A small-molecule ligand and the protein it binds are described below.
Small molecule (SMILES): COc1ccccc1COc1cc(C2=NN(C3CCCCCC3)C(=O)C2(C)C)ccc1OC

Sequence of chain 1.B:
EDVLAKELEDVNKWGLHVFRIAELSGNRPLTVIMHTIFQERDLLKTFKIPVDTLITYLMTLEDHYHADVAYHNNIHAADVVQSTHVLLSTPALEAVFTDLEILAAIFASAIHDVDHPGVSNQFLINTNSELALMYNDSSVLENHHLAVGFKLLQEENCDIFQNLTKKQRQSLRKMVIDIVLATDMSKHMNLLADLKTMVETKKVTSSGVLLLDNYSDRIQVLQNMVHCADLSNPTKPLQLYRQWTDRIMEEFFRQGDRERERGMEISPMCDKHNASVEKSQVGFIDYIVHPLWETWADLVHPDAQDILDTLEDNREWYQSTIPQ

Binding-site contacts:
Ligand atom C11 contacts residue PHE298 of chain 1.B at 3.8 Å (hydrophobic).
Ligand atom C6 contacts residue PHE266 of chain 1.B at 3.7 Å (hydrophobic).
Ligand atom C5 contacts residue MET283 of chain 1.B at 3.5 Å (hydrophobic).
Ligand atom C26 contacts residue LEU245 of chain 1.B at 3.4 Å (hydrophobic).
Ligand atom C6 contacts residue MET263 of chain 1.B at 4.0 Å (hydrophobic).
Ligand atom C5 contacts residue PHE266 of chain 1.B at 3.4 Å (hydrophobic).
Ligand atom C15 contacts residue ILE262 of chain 1.B at 3.8 Å (hydrophobic).
Ligand atom C8 contacts residue GLN295 of chain 1.B at 3.6 Å.
Ligand atom O1 contacts residue PHE298 of chain 1.B at 3.4 Å.
Ligand atom O2 contacts residue PHE298 of chain 1.B at 3.8 Å.
Ligand atom C15 contacts residue ASN247 of chain 1.B at 3.6 Å.
Ligand atom O4 contacts residue MET199 of chain 1.B at 3.2 Å.
Ligand atom C12 contacts residue ILE262 of chain 1.B at 4.0 Å (hydrophobic).
Ligand atom C13 contacts residue PHE298 of chain 1.B at 4.0 Å (hydrophobic).
Ligand atom C22 contacts residue PHE298 of chain 1.B at 4.0 Å (hydrophobic).
Ligand atom C8 contacts residue PHE298 of chain 1.B at 3.3 Å (hydrophobic).
Ligand atom C4 contacts residue PHE266 of chain 1.B at 4.0 Å (hydrophobic).
Ligand atom C18 contacts residue EDO1 of chain 1.T at 3.8 Å.
Ligand atom C27 contacts residue HIS86 of chain 1.B at 3.4 Å.
Ligand atom C4 contacts residue MET283 of chain 1.B at 3.0 Å (hydrophobic).
Ligand atom C14 contacts residue ILE262 of chain 1.B at 3.9 Å (hydrophobic).
Ligand atom C9 contacts residue ILE262 of chain 1.B at 4.0 Å (hydrophobic).
Ligand atom C13 contacts residue ILE262 of chain 1.B at 3.9 Å (hydrophobic).
Ligand atom O3 contacts residue GLN295 of chain 1.B at 3.2 Å (h-bond).
Ligand atom O1 contacts residue SER294 of chain 1.B at 3.9 Å.
Ligand atom C19 contacts residue EDO1 of chain 1.T at 3.7 Å.
Ligand atom C10 contacts residue PHE298 of chain 1.B at 3.8 Å (hydrophobic).
Ligand atom O2 contacts residue GLN295 of chain 1.B at 3.0 Å (h-bond).
Ligand atom C23 contacts residue MET199 of chain 1.B at 3.8 Å (hydrophobic).
Ligand atom C15 contacts residue THR259 of chain 1.B at 4.0 Å.
Ligand atom N1 contacts residue PHE266 of chain 1.B at 3.9 Å.
Ligand atom C14 contacts residue PHE298 of chain 1.B at 3.7 Å (hydrophobic).
Ligand atom C5 contacts residue MET263 of chain 1.B at 3.9 Å (hydrophobic).
Ligand atom O3 contacts residue ILE262 of chain 1.B at 3.7 Å.
Ligand atom C15 contacts residue GLN295 of chain 1.B at 4.0 Å.
Ligand atom C9 contacts residue PHE298 of chain 1.B at 3.6 Å (hydrophobic).
Ligand atom C4 contacts residue SER294 of chain 1.B at 4.0 Å.
Ligand atom C24 contacts residue MET199 of chain 1.B at 3.8 Å (hydrophobic).
Ligand atom C3 contacts residue SER294 of chain 1.B at 4.0 Å.
Ligand atom C9 contacts residue GLN295 of chain 1.B at 4.0 Å.